Sequence of chain 1.I:
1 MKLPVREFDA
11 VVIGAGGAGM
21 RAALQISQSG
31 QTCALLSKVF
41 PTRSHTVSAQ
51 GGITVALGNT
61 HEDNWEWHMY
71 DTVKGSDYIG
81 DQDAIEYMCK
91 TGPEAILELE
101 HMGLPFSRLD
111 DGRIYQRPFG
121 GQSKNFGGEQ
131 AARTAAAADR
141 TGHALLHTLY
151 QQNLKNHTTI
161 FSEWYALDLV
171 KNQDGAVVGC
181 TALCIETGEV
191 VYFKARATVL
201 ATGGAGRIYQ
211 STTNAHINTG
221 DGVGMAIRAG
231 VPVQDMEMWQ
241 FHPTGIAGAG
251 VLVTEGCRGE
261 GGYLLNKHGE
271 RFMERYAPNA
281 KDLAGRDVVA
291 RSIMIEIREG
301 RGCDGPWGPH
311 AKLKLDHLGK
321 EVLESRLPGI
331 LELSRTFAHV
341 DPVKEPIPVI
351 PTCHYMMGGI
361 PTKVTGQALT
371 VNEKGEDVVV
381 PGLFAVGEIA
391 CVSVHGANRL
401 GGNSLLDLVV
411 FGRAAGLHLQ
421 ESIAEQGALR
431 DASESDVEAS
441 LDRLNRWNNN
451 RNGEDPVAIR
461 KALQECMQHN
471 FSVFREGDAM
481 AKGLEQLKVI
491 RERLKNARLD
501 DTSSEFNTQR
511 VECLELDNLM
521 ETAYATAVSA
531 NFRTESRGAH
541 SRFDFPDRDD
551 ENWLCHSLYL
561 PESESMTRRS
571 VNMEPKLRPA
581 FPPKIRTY

Binding-site contacts:
Ligand atom O1A contacts residue THR254 of chain 1.I at 3.3 Å (h-bond).
Ligand atom O1B contacts residue PHE119 of chain 1.I at 3.5 Å.
Ligand atom O4B contacts residue HIS354 of chain 1.I at 2.9 Å (h-bond).
Ligand atom O2 contacts residue ARG286 of chain 1.I at 3.2 Å (salt-bridge).
Ligand atom C4 contacts residue ARG286 of chain 1.I at 3.1 Å.
Ligand atom O4A contacts residue ARG399 of chain 1.I at 2.5 Å (salt-bridge).
Ligand atom O1A contacts residue HIS242 of chain 1.I at 2.9 Å (h-bond).
Ligand atom C3 contacts residue PHE119 of chain 1.I at 3.8 Å (hydrophobic).
Ligand atom O1B contacts residue THR254 of chain 1.I at 2.6 Å (h-bond).
Ligand atom O4A contacts residue FAD1 of chain 1.EA at 2.9 Å.
Ligand atom C4 contacts residue GLY401 of chain 1.I at 3.9 Å.
Ligand atom O1A contacts residue ARG286 of chain 1.I at 3.2 Å (salt-bridge).
Ligand atom O2 contacts residue HIS354 of chain 1.I at 3.0 Å (h-bond).
Ligand atom O4B contacts residue ARG286 of chain 1.I at 2.6 Å (salt-bridge).
Ligand atom C1 contacts residue THR254 of chain 1.I at 3.2 Å.
Ligand atom O1B contacts residue FAD1 of chain 1.EA at 3.3 Å (h-bond).
Ligand atom O1B contacts residue GLY51 of chain 1.I at 2.7 Å (h-bond).
Ligand atom C1 contacts residue HIS242 of chain 1.I at 3.9 Å.
Ligand atom O4A contacts residue GLY402 of chain 1.I at 2.8 Å (h-bond).
Ligand atom O4B contacts residue ARG399 of chain 1.I at 2.7 Å (salt-bridge).
Ligand atom C3 contacts residue ARG286 of chain 1.I at 3.1 Å.
Ligand atom O4A contacts residue GLY401 of chain 1.I at 3.2 Å.
Ligand atom O1A contacts residue GLU255 of chain 1.I at 2.7 Å (salt-bridge).
Ligand atom O4B contacts residue FAD1 of chain 1.EA at 3.4 Å.
Ligand atom O1A contacts residue PHE119 of chain 1.I at 3.9 Å.
Ligand atom C4 contacts residue ARG399 of chain 1.I at 3.3 Å.
Ligand atom C1 contacts residue PHE119 of chain 1.I at 3.7 Å (hydrophobic).
Ligand atom O4A contacts residue ARG286 of chain 1.I at 3.5 Å (salt-bridge).
Ligand atom C3 contacts residue FAD1 of chain 1.EA at 2.9 Å.
Ligand atom O2 contacts residue HIS242 of chain 1.I at 3.1 Å.
Ligand atom C1 contacts residue FAD1 of chain 1.EA at 3.9 Å.
Ligand atom C2 contacts residue ARG286 of chain 1.I at 3.4 Å.
Ligand atom O1B contacts residue GLN50 of chain 1.I at 3.9 Å.
Ligand atom C4 contacts residue FAD1 of chain 1.EA at 3.3 Å.
Ligand atom C2 contacts residue FAD1 of chain 1.EA at 3.1 Å.
Ligand atom C1 contacts residue GLU255 of chain 1.I at 3.7 Å.
Ligand atom O2 contacts residue FAD1 of chain 1.EA at 3.8 Å.
Ligand atom C1 contacts residue ARG286 of chain 1.I at 3.6 Å.
Ligand atom C4 contacts residue GLY402 of chain 1.I at 3.7 Å.
Ligand atom O2 contacts residue LEU252 of chain 1.I at 3.8 Å.

The protein below binds the small molecule below.
Small molecule (SMILES): O=C([O-])[C@H](O)/C=C(/[O-])O